Sequence of chain 1.N:
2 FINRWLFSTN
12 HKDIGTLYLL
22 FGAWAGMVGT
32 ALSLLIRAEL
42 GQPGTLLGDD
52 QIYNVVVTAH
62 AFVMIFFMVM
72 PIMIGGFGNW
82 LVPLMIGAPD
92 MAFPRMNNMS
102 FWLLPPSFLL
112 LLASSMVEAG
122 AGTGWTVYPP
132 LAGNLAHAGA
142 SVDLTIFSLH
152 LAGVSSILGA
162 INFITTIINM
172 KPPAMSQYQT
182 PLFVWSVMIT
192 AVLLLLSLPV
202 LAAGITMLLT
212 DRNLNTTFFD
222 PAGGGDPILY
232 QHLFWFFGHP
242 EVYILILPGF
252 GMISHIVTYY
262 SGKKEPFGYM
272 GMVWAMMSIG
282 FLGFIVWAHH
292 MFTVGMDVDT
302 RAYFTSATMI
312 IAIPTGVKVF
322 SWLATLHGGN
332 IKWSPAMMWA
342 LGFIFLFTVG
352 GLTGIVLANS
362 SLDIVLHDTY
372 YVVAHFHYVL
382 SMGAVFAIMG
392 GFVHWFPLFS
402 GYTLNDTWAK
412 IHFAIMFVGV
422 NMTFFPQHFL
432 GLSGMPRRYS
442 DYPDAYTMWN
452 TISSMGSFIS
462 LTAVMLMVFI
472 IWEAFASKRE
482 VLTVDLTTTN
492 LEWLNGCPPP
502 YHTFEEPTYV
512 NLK

Sequence of chain 1.O:
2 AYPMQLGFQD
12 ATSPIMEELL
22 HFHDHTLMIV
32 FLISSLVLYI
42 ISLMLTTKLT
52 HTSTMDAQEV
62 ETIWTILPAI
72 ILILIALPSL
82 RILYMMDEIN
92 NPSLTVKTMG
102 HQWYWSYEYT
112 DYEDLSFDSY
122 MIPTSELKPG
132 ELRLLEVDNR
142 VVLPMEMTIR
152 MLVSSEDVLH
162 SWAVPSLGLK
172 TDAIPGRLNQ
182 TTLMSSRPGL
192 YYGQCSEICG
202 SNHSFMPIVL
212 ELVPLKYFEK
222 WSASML

A protein and the small-molecule ligand that binds it are described below.
Small molecule (SMILES): C[C@H](CCC(=O)O)[C@H]1CC[C@H]2[C@@H]3[C@H](O)C[C@@H]4C[C@H](O)CC[C@]4(C)[C@H]3C[C@H](O)[C@]12C

Binding-site contacts:
Ligand atom C16 contacts residue GLY272 of chain 1.N at 4.3 Å.
Ligand atom C8 contacts residue TRP275 of chain 1.N at 4.3 Å (hydrophobic).
Ligand atom C15 contacts residue GLY272 of chain 1.N at 3.9 Å.
Ligand atom C15 contacts residue EDO1 of chain 1.WD at 4.3 Å.
Ligand atom C4 contacts residue GLU62 of chain 1.O at 3.8 Å.
Ligand atom C16 contacts residue EDO1 of chain 1.WD at 4.1 Å.
Ligand atom O3 contacts residue GLN59 of chain 1.O at 4.5 Å.
Ligand atom C3 contacts residue GLU62 of chain 1.O at 4.3 Å.
Ligand atom C22 contacts residue MET271 of chain 1.N at 3.8 Å (hydrophobic).
Ligand atom C6 contacts residue TRP275 of chain 1.N at 3.8 Å (hydrophobic).
Ligand atom O7 contacts residue GLU62 of chain 1.O at 2.8 Å (salt-bridge).
Ligand atom O3 contacts residue GLU62 of chain 1.O at 3.9 Å.
Ligand atom C7 contacts residue GLU62 of chain 1.O at 3.6 Å.
Ligand atom C15 contacts residue MET271 of chain 1.N at 3.9 Å (hydrophobic).
Ligand atom C4 contacts residue THR66 of chain 1.O at 3.8 Å.
Ligand atom O7 contacts residue EDO1 of chain 1.WD at 4.0 Å.
Ligand atom C15 contacts residue TRP275 of chain 1.N at 3.9 Å (hydrophobic).
Ligand atom O3 contacts residue THR66 of chain 1.O at 4.3 Å.
Ligand atom C17 contacts residue EDO1 of chain 1.WD at 4.5 Å.
Ligand atom C6 contacts residue GLU62 of chain 1.O at 4.1 Å.
Ligand atom C19 contacts residue TRP275 of chain 1.N at 3.8 Å (hydrophobic).
Ligand atom C3 contacts residue THR63 of chain 1.O at 4.2 Å.
Ligand atom C6 contacts residue THR66 of chain 1.O at 3.9 Å.
Ligand atom C24 contacts residue MET271 of chain 1.N at 3.8 Å (hydrophobic).
Ligand atom C3 contacts residue THR66 of chain 1.O at 3.7 Å.
Ligand atom O3 contacts residue THR63 of chain 1.O at 2.9 Å (h-bond).
Ligand atom C7 contacts residue TRP275 of chain 1.N at 4.0 Å (hydrophobic).
Ligand atom C5 contacts residue THR66 of chain 1.O at 3.9 Å.
Ligand atom C18 contacts residue TRP275 of chain 1.N at 3.9 Å (hydrophobic).
Ligand atom C23 contacts residue MET271 of chain 1.N at 4.4 Å (hydrophobic).
Ligand atom C4 contacts residue THR63 of chain 1.O at 4.5 Å.
Ligand atom O25 contacts residue MET271 of chain 1.N at 3.5 Å.
Ligand atom C16 contacts residue MET271 of chain 1.N at 3.8 Å (hydrophobic).
Ligand atom O26 contacts residue MET271 of chain 1.N at 3.9 Å.